Sequence of chain 5.A:
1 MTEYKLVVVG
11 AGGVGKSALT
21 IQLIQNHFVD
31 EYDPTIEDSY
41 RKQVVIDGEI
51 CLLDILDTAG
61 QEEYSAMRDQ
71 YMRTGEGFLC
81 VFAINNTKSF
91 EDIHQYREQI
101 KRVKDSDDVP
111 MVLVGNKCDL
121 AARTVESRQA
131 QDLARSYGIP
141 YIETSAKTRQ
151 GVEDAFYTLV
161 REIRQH

A small-molecule ligand and the protein it binds are described below.
Small molecule (SMILES): Nc1nc2c(ncn2[C@@H]2O[C@H](CO[P](=O)(O)O[P](=O)(O)NP(=O)(O)O)[C@@H](O)[C@H]2O)c(=O)[nH]1

Binding-site contacts:
Ligand atom O1B contacts residue LYS16 of chain 5.A at 2.8 Å (salt-bridge).
Ligand atom O6 contacts residue ASN116 of chain 5.A at 3.3 Å (h-bond).
Ligand atom O2' contacts residue PHE28 of chain 5.A at 3.3 Å.
Ligand atom C2' contacts residue VAL29 of chain 5.A at 3.4 Å (hydrophobic).
Ligand atom O3G contacts residue GLY60 of chain 5.A at 2.8 Å (h-bond).
Ligand atom O6 contacts residue ALA146 of chain 5.A at 2.9 Å (h-bond).
Ligand atom O3A contacts residue GLY15 of chain 5.A at 3.2 Å (h-bond).
Ligand atom O1B contacts residue GLY15 of chain 5.A at 3.1 Å (h-bond).
Ligand atom O3G contacts residue GLY12 of chain 5.A at 3.5 Å.
Ligand atom O4' contacts residue LYS117 of chain 5.A at 3.2 Å (salt-bridge).
Ligand atom O6 contacts residue LYS117 of chain 5.A at 3.3 Å.
Ligand atom O1G contacts residue PRO34 of chain 5.A at 3.5 Å.
Ligand atom O1A contacts residue GLY15 of chain 5.A at 3.3 Å.
Ligand atom PB contacts residue MG1 of chain 5.C at 3.2 Å.
Ligand atom O1B contacts residue VAL14 of chain 5.A at 3.3 Å (h-bond).
Ligand atom O2G contacts residue THR35 of chain 5.A at 2.9 Å (h-bond).
Ligand atom N3B contacts residue GLY13 of chain 5.A at 3.1 Å (h-bond).
Ligand atom O2B contacts residue SER17 of chain 5.A at 2.9 Å (h-bond).
Ligand atom N2 contacts residue ASP119 of chain 5.A at 2.9 Å (salt-bridge).
Ligand atom C3' contacts residue GLU31 of chain 5.A at 3.5 Å.
Ligand atom O6 contacts residue SER145 of chain 5.A at 3.5 Å.
Ligand atom O1B contacts residue GLY13 of chain 5.A at 3.5 Å (h-bond).
Ligand atom N7 contacts residue ASN116 of chain 5.A at 3.1 Å (h-bond).
Ligand atom O2B contacts residue LYS16 of chain 5.A at 3.6 Å (salt-bridge).
Ligand atom O2G contacts residue MG1 of chain 5.C at 2.0 Å.
Ligand atom C8 contacts residue GLY15 of chain 5.A at 3.6 Å.
Ligand atom O2' contacts residue VAL29 of chain 5.A at 2.7 Å (h-bond).
Ligand atom O2' contacts residue ASP30 of chain 5.A at 3.1 Å (salt-bridge).
Ligand atom PG contacts residue MG1 of chain 5.C at 3.2 Å.
Ligand atom O3' contacts residue ASP30 of chain 5.A at 2.9 Å (salt-bridge).
Ligand atom O6 contacts residue ASP119 of chain 5.A at 3.5 Å (salt-bridge).
Ligand atom N1 contacts residue ASP119 of chain 5.A at 2.8 Å (salt-bridge).
Ligand atom O3G contacts residue LYS16 of chain 5.A at 2.7 Å (salt-bridge).
Ligand atom N3B contacts residue MG1 of chain 5.C at 3.4 Å.
Ligand atom C5' contacts residue GLY13 of chain 5.A at 3.6 Å.
Ligand atom C6 contacts residue ASP119 of chain 5.A at 3.6 Å.
Ligand atom O1A contacts residue ALA18 of chain 5.A at 2.8 Å (h-bond).
Ligand atom O1A contacts residue SER17 of chain 5.A at 3.4 Å (h-bond).
Ligand atom O2B contacts residue MG1 of chain 5.C at 2.1 Å.
Ligand atom N2 contacts residue LEU120 of chain 5.A at 3.5 Å.